This protein binds this small molecule.
Small molecule (SMILES): CC(=O)N[C@@H]1[C@@H](O)[C@H](O)[C@@H](CO)O[C@H]1O

Binding-site contacts:
Ligand atom N2 contacts residue SER54 of chain 1.J at 4.0 Å.
Ligand atom C3 contacts residue ASN52 of chain 1.J at 3.8 Å.
Ligand atom C7 contacts residue ASN52 of chain 1.J at 4.3 Å.
Ligand atom O5 contacts residue ASN52 of chain 1.J at 2.3 Å (h-bond).
Ligand atom C1 contacts residue ASN52 of chain 1.J at 1.4 Å.
Ligand atom C7 contacts residue ARG55 of chain 1.J at 4.2 Å.
Ligand atom N2 contacts residue ASN52 of chain 1.J at 3.1 Å (h-bond).
Ligand atom C8 contacts residue ARG55 of chain 1.J at 3.4 Å.
Ligand atom O6 contacts residue ASN52 of chain 1.J at 4.5 Å.
Ligand atom C4 contacts residue ASN52 of chain 1.J at 4.2 Å.
Ligand atom N2 contacts residue ARG55 of chain 1.J at 4.1 Å.
Ligand atom C2 contacts residue ASN52 of chain 1.J at 2.5 Å.
Ligand atom C5 contacts residue ASN52 of chain 1.J at 3.6 Å.

Sequence of chain 1.J:
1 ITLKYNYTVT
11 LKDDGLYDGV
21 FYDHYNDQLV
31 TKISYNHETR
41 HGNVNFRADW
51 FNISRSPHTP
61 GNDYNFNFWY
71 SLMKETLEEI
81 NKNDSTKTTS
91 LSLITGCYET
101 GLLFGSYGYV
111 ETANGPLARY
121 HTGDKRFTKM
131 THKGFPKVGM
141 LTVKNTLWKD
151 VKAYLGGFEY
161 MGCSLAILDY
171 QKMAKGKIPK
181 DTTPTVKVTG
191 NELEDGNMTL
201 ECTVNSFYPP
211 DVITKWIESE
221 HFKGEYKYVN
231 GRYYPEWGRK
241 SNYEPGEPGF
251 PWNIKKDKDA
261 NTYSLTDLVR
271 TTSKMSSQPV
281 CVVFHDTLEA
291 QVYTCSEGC